Sequence of chain 2.D:
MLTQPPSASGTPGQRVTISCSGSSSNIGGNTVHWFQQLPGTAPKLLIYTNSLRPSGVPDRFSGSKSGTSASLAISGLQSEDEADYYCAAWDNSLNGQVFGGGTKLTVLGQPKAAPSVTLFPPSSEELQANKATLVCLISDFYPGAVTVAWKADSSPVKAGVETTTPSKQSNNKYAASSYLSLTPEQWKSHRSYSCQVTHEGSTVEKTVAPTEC

The small molecule below binds the protein below.
Small molecule (SMILES): CC(=O)N[C@@H]1[C@@H](O)[C@H](O)[C@@H](CO)O[C@H]1O

Sequence of chain 3.A:
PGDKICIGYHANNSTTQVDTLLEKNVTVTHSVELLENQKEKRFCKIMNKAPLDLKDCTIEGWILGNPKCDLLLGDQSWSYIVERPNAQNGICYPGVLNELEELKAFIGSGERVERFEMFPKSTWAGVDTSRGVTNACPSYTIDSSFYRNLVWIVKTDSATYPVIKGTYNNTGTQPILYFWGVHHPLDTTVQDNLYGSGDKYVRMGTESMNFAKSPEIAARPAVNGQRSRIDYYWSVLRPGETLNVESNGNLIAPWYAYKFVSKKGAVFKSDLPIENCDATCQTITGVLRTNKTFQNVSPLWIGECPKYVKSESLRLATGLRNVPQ

Binding-site contacts:
Ligand atom C6 contacts residue SER62 of chain 2.D at 3.6 Å.
Ligand atom C7 contacts residue GLN17 of chain 3.A at 4.2 Å.
Ligand atom C5 contacts residue ASN25 of chain 3.A at 3.7 Å.
Ligand atom O6 contacts residue GLN17 of chain 3.A at 3.1 Å (h-bond).
Ligand atom C5 contacts residue SER64 of chain 2.D at 4.2 Å.
Ligand atom O5 contacts residue GLY63 of chain 2.D at 3.8 Å.
Ligand atom O5 contacts residue ASN25 of chain 3.A at 2.4 Å (h-bond).
Ligand atom C5 contacts residue SER62 of chain 2.D at 3.4 Å.
Ligand atom C8 contacts residue ASP19 of chain 3.A at 3.3 Å.
Ligand atom C1 contacts residue SER62 of chain 2.D at 3.3 Å.
Ligand atom C3 contacts residue ASN25 of chain 3.A at 3.8 Å.
Ligand atom O5 contacts residue GLN17 of chain 3.A at 3.6 Å.
Ligand atom O3 contacts residue ARG15 of chain 2.D at 4.1 Å.
Ligand atom O4 contacts residue GLN17 of chain 3.A at 3.9 Å.
Ligand atom O7 contacts residue ASN25 of chain 3.A at 3.8 Å.
Ligand atom C6 contacts residue SER64 of chain 2.D at 3.5 Å.
Ligand atom O5 contacts residue SER64 of chain 2.D at 3.9 Å.
Ligand atom C1 contacts residue GLY63 of chain 2.D at 4.3 Å.
Ligand atom N2 contacts residue ASN25 of chain 3.A at 2.9 Å (h-bond).
Ligand atom C4 contacts residue ARG15 of chain 2.D at 3.3 Å.
Ligand atom O4 contacts residue ARG15 of chain 2.D at 2.4 Å (salt-bridge).
Ligand atom C1 contacts residue GLN17 of chain 3.A at 3.6 Å.
Ligand atom C2 contacts residue ASN25 of chain 3.A at 2.4 Å.
Ligand atom C1 contacts residue ASN25 of chain 3.A at 1.4 Å.
Ligand atom O6 contacts residue SER64 of chain 2.D at 3.4 Å.
Ligand atom C7 contacts residue ASP19 of chain 3.A at 4.2 Å.
Ligand atom C5 contacts residue GLN17 of chain 3.A at 3.4 Å.
Ligand atom C3 contacts residue SER62 of chain 2.D at 3.9 Å.
Ligand atom C6 contacts residue GLN17 of chain 3.A at 3.9 Å.
Ligand atom O6 contacts residue SER71 of chain 2.D at 3.2 Å (h-bond).
Ligand atom C2 contacts residue SER62 of chain 2.D at 3.3 Å.
Ligand atom O5 contacts residue SER62 of chain 2.D at 2.7 Å (h-bond).
Ligand atom C4 contacts residue SER62 of chain 2.D at 3.4 Å.
Ligand atom C8 contacts residue GLN17 of chain 3.A at 4.0 Å.
Ligand atom O7 contacts residue GLN17 of chain 3.A at 3.2 Å.
Ligand atom C8 contacts residue ARG315 of chain 3.A at 3.6 Å.
Ligand atom C7 contacts residue ASN25 of chain 3.A at 3.5 Å.
Ligand atom C4 contacts residue GLN17 of chain 3.A at 4.2 Å.
Ligand atom C6 contacts residue SER71 of chain 2.D at 3.6 Å.
Ligand atom C4 contacts residue ASN25 of chain 3.A at 4.2 Å.